Sequence of chain 1.A:
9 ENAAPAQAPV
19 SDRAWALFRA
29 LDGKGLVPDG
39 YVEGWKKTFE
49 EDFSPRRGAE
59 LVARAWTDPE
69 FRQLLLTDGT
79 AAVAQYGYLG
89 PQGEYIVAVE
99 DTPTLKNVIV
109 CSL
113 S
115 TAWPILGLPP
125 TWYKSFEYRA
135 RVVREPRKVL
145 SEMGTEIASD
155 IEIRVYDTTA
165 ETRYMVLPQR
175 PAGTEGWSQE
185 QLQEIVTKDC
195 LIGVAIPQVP

This protein binds this small molecule.
Small molecule (SMILES): [C-]#[N+]C(C)(C)C

Binding-site contacts:
Ligand atom C3 contacts residue ARG56 of chain 1.B at 3.8 Å.
Ligand atom C3 contacts residue TYR76 of chain 1.B at 4.3 Å (hydrophobic).
Ligand atom C4 contacts residue SER113 of chain 1.A at 4.0 Å.
Ligand atom C1 contacts residue MET40 of chain 1.B at 3.8 Å (hydrophobic).
Ligand atom C1 contacts residue VAL52 of chain 1.B at 4.0 Å (hydrophobic).
Ligand atom C contacts residue MET40 of chain 1.B at 2.0 Å (hydrophobic).
Ligand atom C contacts residue TYR76 of chain 1.B at 3.9 Å (hydrophobic).
Ligand atom C contacts residue TYR37 of chain 1.B at 4.1 Å (hydrophobic).
Ligand atom C4 contacts residue TYR72 of chain 1.B at 3.5 Å (hydrophobic).
Ligand atom C1 contacts residue NO1 of chain 1.D at 3.8 Å.
Ligand atom C4 contacts residue TYR76 of chain 1.B at 4.1 Å (hydrophobic).
Ligand atom C2 contacts residue VAL52 of chain 1.B at 4.4 Å (hydrophobic).
Ligand atom N contacts residue TYR76 of chain 1.B at 4.1 Å.
Ligand atom C3 contacts residue CSD112 of chain 1.A at 3.9 Å.
Ligand atom C2 contacts residue MET40 of chain 1.B at 4.0 Å (hydrophobic).
Ligand atom C2 contacts residue TYR76 of chain 1.B at 4.4 Å (hydrophobic).
Ligand atom C contacts residue VAL55 of chain 1.B at 3.7 Å (hydrophobic).
Ligand atom C2 contacts residue NO1 of chain 1.D at 3.8 Å.
Ligand atom C3 contacts residue VAL52 of chain 1.B at 4.0 Å (hydrophobic).
Ligand atom C3 contacts residue NO1 of chain 1.D at 3.8 Å.
Ligand atom C1 contacts residue GLN90 of chain 1.A at 3.9 Å.
Ligand atom N contacts residue TYR37 of chain 1.B at 4.3 Å.
Ligand atom C4 contacts residue TYR37 of chain 1.B at 3.8 Å (hydrophobic).
Ligand atom C1 contacts residue TRP117 of chain 1.A at 4.1 Å (hydrophobic).
Ligand atom C4 contacts residue NO1 of chain 1.D at 3.2 Å.
Ligand atom N contacts residue VAL55 of chain 1.B at 4.3 Å.
Ligand atom C4 contacts residue TRP117 of chain 1.A at 4.3 Å (hydrophobic).
Ligand atom N contacts residue MET40 of chain 1.B at 2.7 Å (h-bond).

Sequence of chain 1.B:
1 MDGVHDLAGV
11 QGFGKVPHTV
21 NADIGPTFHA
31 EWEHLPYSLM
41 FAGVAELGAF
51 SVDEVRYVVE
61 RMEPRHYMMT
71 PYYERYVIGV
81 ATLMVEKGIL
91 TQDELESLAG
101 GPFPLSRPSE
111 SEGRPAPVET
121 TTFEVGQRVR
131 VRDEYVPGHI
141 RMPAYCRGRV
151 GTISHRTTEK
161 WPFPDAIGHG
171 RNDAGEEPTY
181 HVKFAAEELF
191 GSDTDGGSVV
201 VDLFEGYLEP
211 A